Binding-site contacts:
Ligand atom CD2 contacts residue ARG50 of chain 2.E at 3.6 Å.
Ligand atom CD2 contacts residue ARG43 of chain 2.E at 3.6 Å.
Ligand atom O contacts residue ILE39 of chain 2.E at 3.7 Å.
Ligand atom N contacts residue ARG49 of chain 2.E at 3.5 Å (salt-bridge).
Ligand atom CB contacts residue ASP258 of chain 2.E at 3.5 Å.
Ligand atom NH2 contacts residue THR246 of chain 2.E at 3.0 Å (h-bond).
Ligand atom C contacts residue ASP258 of chain 2.E at 3.7 Å.
Ligand atom CB contacts residue ARG49 of chain 2.E at 3.7 Å.
Ligand atom CB contacts residue MET259 of chain 2.E at 3.6 Å (hydrophobic).
Ligand atom CA contacts residue ASP258 of chain 2.E at 3.6 Å.
Ligand atom CZ contacts residue THR246 of chain 2.E at 3.3 Å.
Ligand atom C contacts residue ARG43 of chain 2.E at 3.7 Å.
Ligand atom N contacts residue ASP258 of chain 2.E at 2.8 Å (salt-bridge).
Ligand atom OG1 contacts residue ASP258 of chain 2.E at 3.3 Å.
Ligand atom N contacts residue PRO57 of chain 2.E at 3.5 Å.
Ligand atom CG2 contacts residue MET259 of chain 2.E at 3.7 Å (hydrophobic).
Ligand atom CA contacts residue ASP258 of chain 2.E at 3.7 Å.
Ligand atom NH2 contacts residue ASP228 of chain 2.E at 2.7 Å (salt-bridge).
Ligand atom O contacts residue ARG43 of chain 2.E at 2.8 Å (salt-bridge).
Ligand atom NH1 contacts residue ASP53 of chain 2.E at 3.0 Å (salt-bridge).
Ligand atom N contacts residue ASP258 of chain 2.E at 3.2 Å (salt-bridge).
Ligand atom NH1 contacts residue THR246 of chain 2.E at 3.2 Å (h-bond).
Ligand atom NE contacts residue ARG50 of chain 2.E at 3.1 Å (salt-bridge).
Ligand atom CD2 contacts residue ASP258 of chain 2.E at 3.4 Å.
Ligand atom CG contacts residue PRO57 of chain 2.E at 3.7 Å (hydrophobic).
Ligand atom O contacts residue ARG49 of chain 2.E at 3.1 Å (salt-bridge).
Ligand atom CD contacts residue LEU52 of chain 2.E at 3.3 Å (hydrophobic).
Ligand atom N contacts residue ASP258 of chain 2.E at 3.2 Å (salt-bridge).
Ligand atom O contacts residue ARG50 of chain 2.E at 3.4 Å.
Ligand atom C contacts residue ARG49 of chain 2.E at 3.6 Å.
Ligand atom N contacts residue ARG49 of chain 2.E at 3.5 Å (salt-bridge).
Ligand atom CB contacts residue ARG49 of chain 2.E at 3.5 Å.
Ligand atom CB contacts residue ASP258 of chain 2.E at 3.7 Å.
Ligand atom CD contacts residue ARG50 of chain 2.E at 3.3 Å.
Ligand atom OG1 contacts residue MET259 of chain 2.E at 2.6 Å (h-bond).
Ligand atom CG2 contacts residue ASP258 of chain 2.E at 3.5 Å.
Ligand atom O contacts residue ARG43 of chain 2.E at 2.8 Å (salt-bridge).
Ligand atom NE contacts residue ILE51 of chain 2.E at 3.7 Å.
Ligand atom CA contacts residue ASP258 of chain 2.E at 3.7 Å.
Ligand atom N contacts residue ARG49 of chain 2.E at 3.7 Å.

Sequence of chain 2.E:
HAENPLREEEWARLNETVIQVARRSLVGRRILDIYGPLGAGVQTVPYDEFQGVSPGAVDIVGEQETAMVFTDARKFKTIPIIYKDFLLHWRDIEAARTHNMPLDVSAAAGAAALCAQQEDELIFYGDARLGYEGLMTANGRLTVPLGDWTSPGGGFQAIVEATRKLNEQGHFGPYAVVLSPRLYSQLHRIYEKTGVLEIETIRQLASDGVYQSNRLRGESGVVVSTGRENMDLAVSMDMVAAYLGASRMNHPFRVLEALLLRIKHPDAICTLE

A protein and the small-molecule ligand that binds it are described below.
Small molecule (SMILES): CC(C)C[C@H](NC(=O)CN)C(=O)N[C@H](C(=O)N[C@H](C(=O)NCC(=O)N[C@@H](CO)C(=O)N[C@@H](CC(C)C)C(=O)N[C@@H](CCCN=C(N)N)C(=O)NCC=O)C(C)C)[C@@H](C)O